Binding-site contacts:
Ligand atom O6 contacts residue ARG143 of chain 1.F at 2.5 Å (salt-bridge).
Ligand atom C2 contacts residue ASN190 of chain 1.F at 2.5 Å.
Ligand atom N2 contacts residue ASN190 of chain 1.F at 3.0 Å (h-bond).
Ligand atom O7 contacts residue ASN190 of chain 1.F at 3.4 Å (h-bond).
Ligand atom O5 contacts residue ARG143 of chain 1.F at 3.9 Å.
Ligand atom C1 contacts residue ASN190 of chain 1.F at 1.4 Å.
Ligand atom C5 contacts residue ARG143 of chain 1.F at 4.0 Å.
Ligand atom C3 contacts residue ASN190 of chain 1.F at 3.8 Å.
Ligand atom C8 contacts residue ASN190 of chain 1.F at 4.1 Å.
Ligand atom C4 contacts residue ASN190 of chain 1.F at 4.2 Å.
Ligand atom C7 contacts residue ASN190 of chain 1.F at 3.4 Å.
Ligand atom C5 contacts residue ASN190 of chain 1.F at 3.6 Å.
Ligand atom O5 contacts residue ASN190 of chain 1.F at 2.3 Å (h-bond).
Ligand atom C6 contacts residue ARG143 of chain 1.F at 3.3 Å.

The protein below binds the small molecule below.
Small molecule (SMILES): CC(=O)N[C@@H]1[C@@H](O)[C@H](O)[C@@H](CO)O[C@H]1O

Sequence of chain 1.F:
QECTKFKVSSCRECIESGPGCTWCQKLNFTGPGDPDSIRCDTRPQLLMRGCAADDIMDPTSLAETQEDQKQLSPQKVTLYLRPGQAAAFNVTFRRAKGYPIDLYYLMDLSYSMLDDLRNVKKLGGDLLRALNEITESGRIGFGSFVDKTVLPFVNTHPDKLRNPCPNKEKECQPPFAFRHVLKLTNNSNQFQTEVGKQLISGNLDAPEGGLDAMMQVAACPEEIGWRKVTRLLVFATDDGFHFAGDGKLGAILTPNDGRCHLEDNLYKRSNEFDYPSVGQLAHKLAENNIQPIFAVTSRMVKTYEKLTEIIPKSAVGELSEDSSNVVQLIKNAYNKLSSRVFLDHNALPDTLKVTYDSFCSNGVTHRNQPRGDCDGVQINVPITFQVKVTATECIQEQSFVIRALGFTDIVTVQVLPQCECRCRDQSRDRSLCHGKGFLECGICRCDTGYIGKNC